A small-molecule ligand and the protein it binds are described below.
Small molecule (SMILES): Cc1cccc(C)c1O

Sequence of chain 11.A:
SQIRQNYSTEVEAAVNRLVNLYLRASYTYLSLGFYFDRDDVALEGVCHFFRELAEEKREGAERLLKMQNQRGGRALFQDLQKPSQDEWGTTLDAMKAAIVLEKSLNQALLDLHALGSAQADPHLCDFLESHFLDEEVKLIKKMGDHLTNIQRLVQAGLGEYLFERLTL

Sequence of chain 14.A:
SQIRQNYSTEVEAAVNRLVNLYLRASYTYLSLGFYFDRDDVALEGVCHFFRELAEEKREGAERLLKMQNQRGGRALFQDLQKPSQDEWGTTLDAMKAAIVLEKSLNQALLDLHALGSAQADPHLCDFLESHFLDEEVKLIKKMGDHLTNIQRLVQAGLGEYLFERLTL

Binding-site contacts:
Ligand atom C2 contacts residue LEU81 of chain 11.A at 4.1 Å (hydrophobic).
Ligand atom C5 contacts residue 2MY1 of chain 14.I at 2.4 Å.
Ligand atom O1 contacts residue ARG59 of chain 14.A at 4.4 Å.
Ligand atom C4 contacts residue 2MY1 of chain 14.I at 1.6 Å.
Ligand atom C2 contacts residue LEU81 of chain 14.A at 4.4 Å (hydrophobic).
Ligand atom C4 contacts residue SER27 of chain 11.A at 4.0 Å.
Ligand atom C1 contacts residue SER27 of chain 11.A at 4.2 Å.
Ligand atom C7 contacts residue LEU81 of chain 14.A at 4.2 Å (hydrophobic).
Ligand atom C5 contacts residue LEU31 of chain 11.A at 4.5 Å (hydrophobic).
Ligand atom C3 contacts residue LEU81 of chain 14.A at 3.9 Å (hydrophobic).
Ligand atom C6 contacts residue 2MY1 of chain 14.I at 1.6 Å.
Ligand atom C7 contacts residue LEU24 of chain 11.A at 4.3 Å (hydrophobic).
Ligand atom C8 contacts residue 2MY1 of chain 14.I at 2.1 Å.
Ligand atom C5 contacts residue TYR28 of chain 11.A at 3.6 Å (hydrophobic).
Ligand atom C7 contacts residue TYR28 of chain 14.A at 4.5 Å (hydrophobic).
Ligand atom C3 contacts residue LEU81 of chain 11.A at 3.6 Å (hydrophobic).
Ligand atom C3 contacts residue LEU24 of chain 11.A at 4.1 Å (hydrophobic).
Ligand atom C5 contacts residue SER27 of chain 11.A at 3.2 Å.
Ligand atom C4 contacts residue LEU24 of chain 11.A at 4.0 Å (hydrophobic).
Ligand atom C7 contacts residue 2MY1 of chain 14.I at 0.8 Å.
Ligand atom C2 contacts residue 2MY1 of chain 14.I at 0.9 Å.
Ligand atom C4 contacts residue TYR28 of chain 11.A at 3.3 Å (hydrophobic).
Ligand atom C3 contacts residue 2MY1 of chain 14.I at 0.8 Å.
Ligand atom C8 contacts residue ARG59 of chain 14.A at 3.6 Å.
Ligand atom O1 contacts residue ARG59 of chain 11.A at 3.8 Å.
Ligand atom C8 contacts residue ARG59 of chain 11.A at 3.9 Å.
Ligand atom C7 contacts residue LEU81 of chain 11.A at 3.8 Å (hydrophobic).
Ligand atom O1 contacts residue 2MY1 of chain 14.I at 1.1 Å.
Ligand atom C6 contacts residue SER27 of chain 11.A at 3.2 Å.
Ligand atom C8 contacts residue SER27 of chain 11.A at 3.2 Å.
Ligand atom C3 contacts residue TYR28 of chain 11.A at 4.1 Å (hydrophobic).
Ligand atom C1 contacts residue 2MY1 of chain 14.I at 1.1 Å.